Binding-site contacts:
Ligand atom C12 contacts residue SER139 of chain 1.B at 4.1 Å.
Ligand atom C1 contacts residue VAL115 of chain 1.B at 3.8 Å (hydrophobic).
Ligand atom C2 contacts residue VAL115 of chain 1.B at 3.5 Å (hydrophobic).
Ligand atom C12 contacts residue PHE100 of chain 1.B at 4.1 Å (hydrophobic).
Ligand atom C6 contacts residue SER139 of chain 1.B at 4.1 Å.
Ligand atom S contacts residue GLN140 of chain 1.B at 4.0 Å.
Ligand atom C8 contacts residue SER10 of chain 1.B at 4.0 Å.
Ligand atom N contacts residue VAL115 of chain 1.B at 3.9 Å.
Ligand atom C15 contacts residue VAL117 of chain 1.B at 3.9 Å (hydrophobic).
Ligand atom C16 contacts residue GLU8 of chain 1.B at 4.1 Å.
Ligand atom C5 contacts residue VAL115 of chain 1.B at 4.2 Å (hydrophobic).
Ligand atom C14 contacts residue HIS132 of chain 1.B at 3.9 Å.
Ligand atom C12 contacts residue LYS136 of chain 1.B at 3.8 Å.
Ligand atom C16 contacts residue VAL117 of chain 1.B at 3.7 Å (hydrophobic).
Ligand atom C2 contacts residue SER139 of chain 1.B at 3.8 Å.
Ligand atom C7 contacts residue PHE143 of chain 1.B at 3.6 Å (hydrophobic).
Ligand atom C6 contacts residue PHE143 of chain 1.B at 3.4 Å (hydrophobic).
Ligand atom C3 contacts residue PHE100 of chain 1.B at 3.8 Å (hydrophobic).
Ligand atom S contacts residue LYS136 of chain 1.B at 4.1 Å.
Ligand atom C8 contacts residue GLN140 of chain 1.B at 4.0 Å.
Ligand atom C14 contacts residue VAL117 of chain 1.B at 4.0 Å (hydrophobic).
Ligand atom C15 contacts residue HIS132 of chain 1.B at 3.9 Å.
Ligand atom C16 contacts residue LYS136 of chain 1.B at 3.9 Å.
Ligand atom C14 contacts residue PHE119 of chain 1.B at 4.0 Å (hydrophobic).
Ligand atom C10 contacts residue VAL115 of chain 1.B at 4.0 Å (hydrophobic).
Ligand atom C9 contacts residue GLN140 of chain 1.B at 3.9 Å.
Ligand atom O1 contacts residue LYS136 of chain 1.B at 3.0 Å (salt-bridge).
Ligand atom O2 contacts residue SER10 of chain 1.B at 4.0 Å.
Ligand atom C13 contacts residue VAL117 of chain 1.B at 3.9 Å (hydrophobic).
Ligand atom C3 contacts residue SER139 of chain 1.B at 3.6 Å.
Ligand atom O2 contacts residue GLN140 of chain 1.B at 3.4 Å (h-bond).
Ligand atom C13 contacts residue LYS136 of chain 1.B at 3.5 Å.
Ligand atom C14 contacts residue LYS136 of chain 1.B at 3.8 Å.
Ligand atom O1 contacts residue GLN140 of chain 1.B at 3.2 Å (h-bond).
Ligand atom C3 contacts residue TYR83 of chain 1.B at 3.9 Å (hydrophobic).
Ligand atom O3 contacts residue GLU8 of chain 1.B at 3.0 Å.
Ligand atom C2 contacts residue PHE100 of chain 1.B at 3.8 Å (hydrophobic).
Ligand atom C11 contacts residue VAL117 of chain 1.B at 3.7 Å (hydrophobic).
Ligand atom C12 contacts residue VAL117 of chain 1.B at 3.8 Å (hydrophobic).
Ligand atom C4 contacts residue SER139 of chain 1.B at 3.9 Å.

Sequence of chain 1.B:
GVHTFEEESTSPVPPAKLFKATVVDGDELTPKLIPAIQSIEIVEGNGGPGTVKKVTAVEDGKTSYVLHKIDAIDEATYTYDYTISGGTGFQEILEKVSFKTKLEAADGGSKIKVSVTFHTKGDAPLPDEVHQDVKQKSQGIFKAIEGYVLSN

This small molecule binds to this protein.
Small molecule (SMILES): O=S(=O)(O)c1cccc2cccc(Nc3ccccc3)c12